The protein below binds the small molecule below.
Small molecule (SMILES): NC(=[NH2+])c1ccc(N)cc1

Sequence of chain 1.A:
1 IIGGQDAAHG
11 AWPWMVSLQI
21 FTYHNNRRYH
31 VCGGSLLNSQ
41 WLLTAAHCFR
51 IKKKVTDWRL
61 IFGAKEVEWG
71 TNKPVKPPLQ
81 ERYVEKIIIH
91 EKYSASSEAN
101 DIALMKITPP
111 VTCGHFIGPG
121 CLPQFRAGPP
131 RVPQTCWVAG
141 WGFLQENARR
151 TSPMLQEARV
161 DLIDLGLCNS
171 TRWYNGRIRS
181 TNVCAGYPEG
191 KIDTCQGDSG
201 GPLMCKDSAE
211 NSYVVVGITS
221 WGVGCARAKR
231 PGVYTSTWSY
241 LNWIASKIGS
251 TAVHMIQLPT

Binding-site contacts:
Ligand atom C6 contacts residue CYS195 of chain 1.A at 3.9 Å (hydrophobic).
Ligand atom C5 contacts residue GLY222 of chain 1.A at 3.8 Å.
Ligand atom C1 contacts residue CYS195 of chain 1.A at 4.0 Å (hydrophobic).
Ligand atom C6 contacts residue TRP221 of chain 1.A at 3.8 Å (hydrophobic).
Ligand atom N1 contacts residue GLN196 of chain 1.A at 3.1 Å (h-bond).
Ligand atom C6 contacts residue THR219 of chain 1.A at 4.0 Å.
Ligand atom C1 contacts residue SER199 of chain 1.A at 3.8 Å.
Ligand atom N2 contacts residue ASP193 of chain 1.A at 2.8 Å (salt-bridge).
Ligand atom C7 contacts residue GLY224 of chain 1.A at 3.7 Å.
Ligand atom C4 contacts residue GLY224 of chain 1.A at 3.9 Å.
Ligand atom C4 contacts residue CYS195 of chain 1.A at 4.2 Å (hydrophobic).
Ligand atom C4 contacts residue THR194 of chain 1.A at 3.8 Å.
Ligand atom N1 contacts residue SER220 of chain 1.A at 4.1 Å.
Ligand atom C1 contacts residue GLN196 of chain 1.A at 4.0 Å.
Ligand atom N2 contacts residue GLY224 of chain 1.A at 2.6 Å (h-bond).
Ligand atom C5 contacts residue THR194 of chain 1.A at 3.8 Å.
Ligand atom C2 contacts residue GLY222 of chain 1.A at 4.1 Å.
Ligand atom C7 contacts residue ASP193 of chain 1.A at 3.4 Å.
Ligand atom C5 contacts residue THR219 of chain 1.A at 4.1 Å.
Ligand atom N3 contacts residue THR194 of chain 1.A at 2.8 Å (h-bond).
Ligand atom C6 contacts residue SER199 of chain 1.A at 3.8 Å.
Ligand atom N3 contacts residue GLY232 of chain 1.A at 3.4 Å.
Ligand atom C2 contacts residue GLN196 of chain 1.A at 3.3 Å.
Ligand atom C7 contacts residue THR194 of chain 1.A at 3.3 Å.
Ligand atom C3 contacts residue GLY224 of chain 1.A at 3.3 Å.
Ligand atom C4 contacts residue GLY222 of chain 1.A at 3.4 Å.
Ligand atom N1 contacts residue SER199 of chain 1.A at 3.0 Å (h-bond).
Ligand atom C3 contacts residue GLY222 of chain 1.A at 3.6 Å.
Ligand atom C5 contacts residue TRP221 of chain 1.A at 3.6 Å (hydrophobic).
Ligand atom C7 contacts residue GLY222 of chain 1.A at 3.5 Å.
Ligand atom C7 contacts residue GLY232 of chain 1.A at 4.1 Å.
Ligand atom C3 contacts residue CYS225 of chain 1.A at 3.9 Å (hydrophobic).
Ligand atom N3 contacts residue ASP193 of chain 1.A at 2.9 Å (salt-bridge).
Ligand atom C7 contacts residue TRP221 of chain 1.A at 3.9 Å (hydrophobic).
Ligand atom N2 contacts residue CYS225 of chain 1.A at 3.4 Å.
Ligand atom C4 contacts residue TRP221 of chain 1.A at 3.7 Å (hydrophobic).
Ligand atom N2 contacts residue THR194 of chain 1.A at 3.5 Å (h-bond).
Ligand atom N2 contacts residue GLY222 of chain 1.A at 3.5 Å.
Ligand atom C6 contacts residue SER220 of chain 1.A at 3.9 Å.
Ligand atom C2 contacts residue CYS195 of chain 1.A at 4.1 Å (hydrophobic).